Sequence of chain 1.I:
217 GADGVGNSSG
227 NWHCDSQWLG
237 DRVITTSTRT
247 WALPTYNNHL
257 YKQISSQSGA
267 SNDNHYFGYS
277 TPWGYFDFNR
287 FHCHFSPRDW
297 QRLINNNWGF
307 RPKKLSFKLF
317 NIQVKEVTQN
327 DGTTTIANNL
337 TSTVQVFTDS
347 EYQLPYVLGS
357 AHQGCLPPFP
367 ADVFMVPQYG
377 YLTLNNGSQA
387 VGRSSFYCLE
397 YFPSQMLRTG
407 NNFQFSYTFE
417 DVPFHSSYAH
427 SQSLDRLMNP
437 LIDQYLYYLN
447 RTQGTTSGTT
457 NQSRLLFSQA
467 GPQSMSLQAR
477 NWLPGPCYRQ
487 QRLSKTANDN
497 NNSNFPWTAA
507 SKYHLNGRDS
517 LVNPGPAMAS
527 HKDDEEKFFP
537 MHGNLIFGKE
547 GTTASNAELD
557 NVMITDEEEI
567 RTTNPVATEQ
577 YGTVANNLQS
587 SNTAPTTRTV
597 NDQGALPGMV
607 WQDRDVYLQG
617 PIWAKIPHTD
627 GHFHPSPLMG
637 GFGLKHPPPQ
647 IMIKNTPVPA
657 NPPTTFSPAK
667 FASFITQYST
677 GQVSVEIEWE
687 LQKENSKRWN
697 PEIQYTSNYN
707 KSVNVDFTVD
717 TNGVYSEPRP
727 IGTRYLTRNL

A small-molecule ligand and the protein it binds are described below.
Small molecule (SMILES): Nc1ncnc2c1ncn2[C@H]1C[C@H](O)[C@@H](COP(=O)(O)O)O1

Binding-site contacts:
Ligand atom N6 contacts residue VAL418 of chain 1.I at 3.8 Å.
Ligand atom C2' contacts residue PRO419 of chain 1.I at 4.0 Å (hydrophobic).
Ligand atom C2 contacts residue PRO631 of chain 1.I at 4.3 Å (hydrophobic).
Ligand atom N7 contacts residue SER632 of chain 1.I at 3.8 Å.
Ligand atom C5 contacts residue PRO419 of chain 1.I at 4.2 Å (hydrophobic).
Ligand atom C6 contacts residue VAL418 of chain 1.I at 4.0 Å (hydrophobic).
Ligand atom N1 contacts residue PRO419 of chain 1.I at 4.2 Å.
Ligand atom C4 contacts residue PRO419 of chain 1.I at 4.0 Å (hydrophobic).
Ligand atom C6 contacts residue GLY639 of chain 1.I at 3.8 Å.
Ligand atom N7 contacts residue ASP609 of chain 1.I at 4.1 Å.
Ligand atom N7 contacts residue HIS630 of chain 1.I at 3.6 Å.
Ligand atom N6 contacts residue GLY639 of chain 1.I at 2.9 Å (h-bond).
Ligand atom P contacts residue PHE629 of chain 1.I at 4.4 Å.
Ligand atom O5' contacts residue PHE629 of chain 1.I at 3.9 Å.
Ligand atom C2 contacts residue PRO419 of chain 1.I at 4.2 Å (hydrophobic).
Ligand atom C5 contacts residue SER632 of chain 1.I at 4.4 Å.
Ligand atom C6 contacts residue PRO419 of chain 1.I at 4.3 Å (hydrophobic).
Ligand atom N6 contacts residue PRO633 of chain 1.I at 4.2 Å.
Ligand atom O2P contacts residue HIS628 of chain 1.I at 3.8 Å.
Ligand atom N3 contacts residue PRO419 of chain 1.I at 4.2 Å.
Ligand atom O4' contacts residue PRO631 of chain 1.I at 4.1 Å.
Ligand atom C8 contacts residue ASP609 of chain 1.I at 4.4 Å.
Ligand atom N6 contacts residue PHE638 of chain 1.I at 3.8 Å.
Ligand atom N9 contacts residue PRO419 of chain 1.I at 4.2 Å.
Ligand atom N1 contacts residue PRO631 of chain 1.I at 3.8 Å.
Ligand atom C5 contacts residue PRO631 of chain 1.I at 4.1 Å (hydrophobic).
Ligand atom O2P contacts residue PRO631 of chain 1.I at 3.8 Å.
Ligand atom C6 contacts residue PRO631 of chain 1.I at 3.6 Å (hydrophobic).
Ligand atom N6 contacts residue GLY637 of chain 1.I at 4.0 Å.
Ligand atom C1' contacts residue HIS630 of chain 1.I at 3.8 Å.
Ligand atom O5' contacts residue PRO631 of chain 1.I at 4.0 Å.
Ligand atom N6 contacts residue SER632 of chain 1.I at 4.0 Å.
Ligand atom C2 contacts residue GLY639 of chain 1.I at 3.9 Å.
Ligand atom O4' contacts residue HIS630 of chain 1.I at 4.2 Å.
Ligand atom C8 contacts residue HIS630 of chain 1.I at 3.1 Å.
Ligand atom N1 contacts residue GLY639 of chain 1.I at 3.1 Å (h-bond).
Ligand atom N9 contacts residue HIS630 of chain 1.I at 3.8 Å.
Ligand atom N6 contacts residue PRO631 of chain 1.I at 3.8 Å.
Ligand atom N1 contacts residue VAL418 of chain 1.I at 3.8 Å.
Ligand atom O2P contacts residue PHE629 of chain 1.I at 3.4 Å (h-bond).